The protein below binds the small molecule below.
Small molecule (SMILES): CC(=O)N[C@H]1[C@H](O[C@H]2[C@H](O)[C@@H](NC(C)=O)CO[C@@H]2CO)O[C@H](CO)[C@@H](O)[C@@H]1O

Sequence of chain 1.C:
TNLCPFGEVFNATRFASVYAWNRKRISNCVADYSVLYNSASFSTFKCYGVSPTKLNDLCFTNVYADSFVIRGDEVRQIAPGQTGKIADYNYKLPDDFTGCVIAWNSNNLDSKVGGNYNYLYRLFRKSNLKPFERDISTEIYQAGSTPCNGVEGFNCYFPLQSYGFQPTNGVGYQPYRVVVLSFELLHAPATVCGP

Binding-site contacts:
Ligand atom C3 contacts residue ASN25 of chain 1.C at 3.8 Å.
Ligand atom C8 contacts residue PHE24 of chain 1.C at 4.3 Å (hydrophobic).
Ligand atom O7 contacts residue ASN25 of chain 1.C at 4.4 Å.
Ligand atom C7 contacts residue ASN25 of chain 1.C at 3.5 Å.
Ligand atom O5 contacts residue ASN25 of chain 1.C at 2.4 Å (h-bond).
Ligand atom C2 contacts residue ASN25 of chain 1.C at 2.5 Å.
Ligand atom C1 contacts residue ASN25 of chain 1.C at 1.4 Å.
Ligand atom N2 contacts residue GLY21 of chain 1.C at 4.5 Å.
Ligand atom O7 contacts residue GLY21 of chain 1.C at 4.0 Å.
Ligand atom C8 contacts residue ASN25 of chain 1.C at 3.8 Å.
Ligand atom C5 contacts residue ASN25 of chain 1.C at 3.7 Å.
Ligand atom O7 contacts residue PHE20 of chain 1.C at 4.2 Å.
Ligand atom O7 contacts residue PHE24 of chain 1.C at 4.3 Å.
Ligand atom N2 contacts residue ASN25 of chain 1.C at 2.9 Å (h-bond).
Ligand atom C4 contacts residue ASN25 of chain 1.C at 4.3 Å.